Binding-site contacts:
Ligand atom C12 contacts residue VAL93 of chain 1.A at 4.3 Å (hydrophobic).
Ligand atom C10 contacts residue HIS354 of chain 1.A at 3.8 Å.
Ligand atom C7 contacts residue PHE116 of chain 1.A at 3.5 Å (hydrophobic).
Ligand atom C10 contacts residue PHE353 of chain 1.A at 3.8 Å (hydrophobic).
Ligand atom C10 contacts residue TYR360 of chain 1.A at 3.5 Å (hydrophobic).
Ligand atom C13 contacts residue TRP346 of chain 1.A at 4.2 Å (hydrophobic).
Ligand atom C3 contacts residue TYR193 of chain 1.A at 4.2 Å (hydrophobic).
Ligand atom C4 contacts residue PHE116 of chain 1.A at 3.5 Å (hydrophobic).
Ligand atom C9 contacts residue TYR360 of chain 1.A at 4.0 Å (hydrophobic).
Ligand atom C5 contacts residue POP1 of chain 1.E at 3.8 Å.
Ligand atom C7 contacts residue PHE117 of chain 1.A at 3.9 Å (hydrophobic).
Ligand atom C3 contacts residue POP1 of chain 1.E at 3.8 Å.
Ligand atom C9 contacts residue ASN261 of chain 1.A at 4.1 Å.
Ligand atom C9 contacts residue PHE219 of chain 1.A at 3.6 Å (hydrophobic).
Ligand atom C13 contacts residue PHE117 of chain 1.A at 4.2 Å (hydrophobic).
Ligand atom C3 contacts residue ARG359 of chain 1.A at 4.3 Å.
Ligand atom C1 contacts residue PHE219 of chain 1.A at 3.6 Å (hydrophobic).
Ligand atom C11 contacts residue HIS354 of chain 1.A at 4.1 Å.
Ligand atom C2 contacts residue PHE117 of chain 1.A at 4.0 Å (hydrophobic).
Ligand atom C8 contacts residue PHE219 of chain 1.A at 3.5 Å (hydrophobic).
Ligand atom C7 contacts residue TRP224 of chain 1.A at 3.5 Å (hydrophobic).
Ligand atom C10 contacts residue PHE219 of chain 1.A at 4.3 Å (hydrophobic).
Ligand atom C8 contacts residue PHE117 of chain 1.A at 4.1 Å (hydrophobic).
Ligand atom C9 contacts residue PHE117 of chain 1.A at 4.1 Å (hydrophobic).
Ligand atom C5 contacts residue PHE116 of chain 1.A at 3.8 Å (hydrophobic).
Ligand atom C12 contacts residue TRP346 of chain 1.A at 3.7 Å (hydrophobic).
Ligand atom C5 contacts residue THR218 of chain 1.A at 3.2 Å.
Ligand atom C3 contacts residue ASP120 of chain 1.A at 3.6 Å.
Ligand atom C6 contacts residue PHE117 of chain 1.A at 3.4 Å (hydrophobic).
Ligand atom C5 contacts residue TYR193 of chain 1.A at 4.0 Å (hydrophobic).
Ligand atom C2 contacts residue POP1 of chain 1.E at 3.4 Å.
Ligand atom C7 contacts residue SER113 of chain 1.A at 3.9 Å.
Ligand atom C12 contacts residue PHE117 of chain 1.A at 4.1 Å (hydrophobic).
Ligand atom C11 contacts residue PHE117 of chain 1.A at 4.1 Å (hydrophobic).
Ligand atom C11 contacts residue PHE353 of chain 1.A at 3.6 Å (hydrophobic).
Ligand atom C5 contacts residue PHE219 of chain 1.A at 3.6 Å (hydrophobic).
Ligand atom C10 contacts residue ASN261 of chain 1.A at 4.1 Å.
Ligand atom C3 contacts residue PHE117 of chain 1.A at 4.0 Å (hydrophobic).
Ligand atom C13 contacts residue PHE219 of chain 1.A at 4.0 Å (hydrophobic).
Ligand atom C10 contacts residue PHE117 of chain 1.A at 4.0 Å (hydrophobic).

Sequence of chain 1.A:
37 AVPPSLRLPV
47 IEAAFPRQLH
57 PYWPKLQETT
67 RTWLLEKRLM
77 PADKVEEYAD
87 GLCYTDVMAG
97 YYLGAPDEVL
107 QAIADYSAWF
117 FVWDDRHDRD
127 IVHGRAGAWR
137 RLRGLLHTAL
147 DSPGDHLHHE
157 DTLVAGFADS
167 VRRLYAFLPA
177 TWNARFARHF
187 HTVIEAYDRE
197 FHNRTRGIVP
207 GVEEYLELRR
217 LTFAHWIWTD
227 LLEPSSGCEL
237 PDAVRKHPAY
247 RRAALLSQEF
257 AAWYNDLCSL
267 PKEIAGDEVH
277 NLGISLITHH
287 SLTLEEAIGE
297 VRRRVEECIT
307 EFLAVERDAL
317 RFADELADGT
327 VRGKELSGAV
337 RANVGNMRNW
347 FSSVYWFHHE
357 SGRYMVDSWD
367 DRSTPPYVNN

The protein below binds the small molecule below.
Small molecule (SMILES): CC[N+](CC)(CC)Cc1ccccc1